A small-molecule ligand and the protein it binds are described below.
Small molecule (SMILES): CCCCC=O

Sequence of chain 1.A:
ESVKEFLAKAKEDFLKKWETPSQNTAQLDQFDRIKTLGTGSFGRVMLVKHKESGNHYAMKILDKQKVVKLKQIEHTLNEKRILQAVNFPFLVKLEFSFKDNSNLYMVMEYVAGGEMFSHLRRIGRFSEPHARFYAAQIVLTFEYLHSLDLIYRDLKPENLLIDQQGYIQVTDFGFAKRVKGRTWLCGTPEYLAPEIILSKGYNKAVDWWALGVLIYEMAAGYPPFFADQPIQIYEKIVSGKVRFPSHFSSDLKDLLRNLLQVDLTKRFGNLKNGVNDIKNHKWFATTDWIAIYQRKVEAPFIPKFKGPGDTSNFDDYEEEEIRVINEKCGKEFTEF

Binding-site contacts:
Ligand atom C1 contacts residue PHE18 of chain 1.A at 3.9 Å (hydrophobic).
Ligand atom C2 contacts residue PHE18 of chain 1.A at 3.6 Å (hydrophobic).
Ligand atom C2 contacts residue GLU155 of chain 1.A at 3.5 Å.
Ligand atom C4 contacts residue VAL15 of chain 1.A at 4.4 Å (hydrophobic).
Ligand atom C1 contacts residue GLU155 of chain 1.A at 3.2 Å.
Ligand atom C5 contacts residue ILE303 of chain 1.A at 3.8 Å (hydrophobic).
Ligand atom C1 contacts residue LEU152 of chain 1.A at 3.8 Å (hydrophobic).
Ligand atom C5 contacts residue TRP302 of chain 1.A at 4.5 Å (hydrophobic).
Ligand atom C3 contacts residue LEU152 of chain 1.A at 4.0 Å (hydrophobic).
Ligand atom C3 contacts residue GLU155 of chain 1.A at 4.1 Å.
Ligand atom C1 contacts residue PHE100 of chain 1.A at 3.9 Å (hydrophobic).
Ligand atom C3 contacts residue TYR306 of chain 1.A at 4.1 Å (hydrophobic).